Sequence of chain 1.D:
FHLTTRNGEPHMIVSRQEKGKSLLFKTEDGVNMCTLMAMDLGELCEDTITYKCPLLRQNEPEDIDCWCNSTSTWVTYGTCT

Binding-site contacts:
Ligand atom C2 contacts residue BMA1 of chain 1.V at 3.2 Å.
Ligand atom O2 contacts residue HIS2 of chain 1.D at 3.4 Å (h-bond).
Ligand atom C1 contacts residue NAG1 of chain 1.T at 1.7 Å.
Ligand atom O5 contacts residue NAG1 of chain 1.T at 2.5 Å (h-bond).
Ligand atom O2 contacts residue NAG1 of chain 1.T at 3.4 Å (h-bond).
Ligand atom C2 contacts residue HIS2 of chain 1.D at 4.5 Å.
Ligand atom O4 contacts residue BMA1 of chain 1.V at 4.0 Å.
Ligand atom O2 contacts residue BMA1 of chain 1.V at 3.0 Å (h-bond).
Ligand atom C4 contacts residue BMA1 of chain 1.V at 3.6 Å.
Ligand atom C3 contacts residue BMA1 of chain 1.V at 2.5 Å.
Ligand atom C3 contacts residue NAG1 of chain 1.T at 4.1 Å.
Ligand atom C2 contacts residue NAG1 of chain 1.T at 2.9 Å.
Ligand atom C5 contacts residue NAG1 of chain 1.T at 3.8 Å.
Ligand atom O6 contacts residue NAG1 of chain 1.T at 4.5 Å.
Ligand atom O3 contacts residue BMA1 of chain 1.V at 1.1 Å.

The small molecule below binds the protein below.
Small molecule (SMILES): OC[C@H]1O[C@@H](O)[C@@H](O)[C@@H](O)[C@@H]1O